The small molecule below binds the protein below.
Small molecule (SMILES): CC(=O)N[C@@H]1[C@@H](O)[C@H](O)[C@@H](CO)O[C@H]1O

Sequence of chain 1.A:
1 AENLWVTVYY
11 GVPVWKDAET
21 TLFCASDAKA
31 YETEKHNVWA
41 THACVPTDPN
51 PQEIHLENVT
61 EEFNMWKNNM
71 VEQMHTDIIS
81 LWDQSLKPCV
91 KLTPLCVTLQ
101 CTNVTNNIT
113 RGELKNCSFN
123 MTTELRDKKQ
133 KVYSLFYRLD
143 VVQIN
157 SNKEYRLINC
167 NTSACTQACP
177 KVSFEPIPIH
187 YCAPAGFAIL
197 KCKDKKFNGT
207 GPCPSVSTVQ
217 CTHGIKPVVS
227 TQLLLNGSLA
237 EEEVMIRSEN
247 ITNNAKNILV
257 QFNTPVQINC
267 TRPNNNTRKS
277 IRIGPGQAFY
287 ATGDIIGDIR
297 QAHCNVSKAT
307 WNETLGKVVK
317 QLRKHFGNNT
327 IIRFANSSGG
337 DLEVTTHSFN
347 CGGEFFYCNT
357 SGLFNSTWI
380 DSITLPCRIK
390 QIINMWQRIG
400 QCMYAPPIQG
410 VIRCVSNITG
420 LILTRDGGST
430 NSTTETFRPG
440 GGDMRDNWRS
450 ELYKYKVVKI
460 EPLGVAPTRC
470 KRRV

Binding-site contacts:
Ligand atom C7 contacts residue ASN324 of chain 1.A at 3.2 Å.
Ligand atom C3 contacts residue ASN324 of chain 1.A at 3.8 Å.
Ligand atom O7 contacts residue ASN324 of chain 1.A at 2.9 Å (h-bond).
Ligand atom C2 contacts residue ASN324 of chain 1.A at 2.5 Å.
Ligand atom O5 contacts residue ASN324 of chain 1.A at 2.3 Å (h-bond).
Ligand atom C1 contacts residue ASN324 of chain 1.A at 1.4 Å.
Ligand atom C4 contacts residue ASN324 of chain 1.A at 4.2 Å.
Ligand atom C5 contacts residue ASN324 of chain 1.A at 3.7 Å.
Ligand atom C8 contacts residue ASN324 of chain 1.A at 4.5 Å.
Ligand atom N2 contacts residue ASN324 of chain 1.A at 3.0 Å (h-bond).